Binding-site contacts:
Ligand atom C5 contacts residue ASN152 of chain 1.B at 3.7 Å.
Ligand atom O5 contacts residue ASN152 of chain 1.B at 2.4 Å (h-bond).
Ligand atom C5 contacts residue SER149 of chain 1.B at 4.3 Å.
Ligand atom C8 contacts residue ASN152 of chain 1.B at 4.4 Å.
Ligand atom O5 contacts residue THR154 of chain 1.B at 4.4 Å.
Ligand atom N2 contacts residue ASN152 of chain 1.B at 2.9 Å (h-bond).
Ligand atom C5 contacts residue THR154 of chain 1.B at 4.5 Å.
Ligand atom C1 contacts residue GLU148 of chain 1.B at 4.2 Å.
Ligand atom O7 contacts residue ASN152 of chain 1.B at 3.2 Å (h-bond).
Ligand atom C5 contacts residue GLU148 of chain 1.B at 4.3 Å.
Ligand atom C7 contacts residue ASN152 of chain 1.B at 3.2 Å.
Ligand atom C1 contacts residue ASN152 of chain 1.B at 1.4 Å.
Ligand atom C2 contacts residue THR154 of chain 1.B at 4.4 Å.
Ligand atom O5 contacts residue GLU148 of chain 1.B at 3.4 Å.
Ligand atom O6 contacts residue ALA145 of chain 1.B at 4.0 Å.
Ligand atom C8 contacts residue THR154 of chain 1.B at 4.5 Å.
Ligand atom O5 contacts residue SER149 of chain 1.B at 3.9 Å.
Ligand atom O6 contacts residue GLU148 of chain 1.B at 3.2 Å.
Ligand atom C6 contacts residue GLU148 of chain 1.B at 3.9 Å.
Ligand atom N2 contacts residue THR154 of chain 1.B at 4.1 Å.
Ligand atom C1 contacts residue THR154 of chain 1.B at 3.6 Å.
Ligand atom C6 contacts residue SER149 of chain 1.B at 4.0 Å.
Ligand atom C1 contacts residue SER149 of chain 1.B at 4.3 Å.
Ligand atom C5 contacts residue ALA145 of chain 1.B at 4.4 Å (hydrophobic).
Ligand atom C2 contacts residue ASN152 of chain 1.B at 2.4 Å.
Ligand atom C3 contacts residue ASN152 of chain 1.B at 3.8 Å.
Ligand atom C6 contacts residue ALA145 of chain 1.B at 3.3 Å (hydrophobic).
Ligand atom C4 contacts residue ASN152 of chain 1.B at 4.2 Å.

This protein binds this small molecule.
Small molecule (SMILES): CC(=O)N[C@@H]1[C@@H](O)[C@H](O)[C@@H](CO)O[C@H]1O

Sequence of chain 1.B:
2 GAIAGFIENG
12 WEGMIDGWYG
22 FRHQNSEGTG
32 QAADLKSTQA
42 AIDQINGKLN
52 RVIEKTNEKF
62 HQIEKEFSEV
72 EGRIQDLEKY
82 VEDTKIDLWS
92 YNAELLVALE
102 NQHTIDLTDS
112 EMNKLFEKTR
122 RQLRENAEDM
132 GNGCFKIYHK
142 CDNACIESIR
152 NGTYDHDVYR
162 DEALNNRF